A small-molecule ligand and the protein it binds are described below.
Small molecule (SMILES): CSCC[C@H](NC(=O)[C@@H](N)C(C)C)C(=O)N[C@@H](C)C(=O)N1CCC[C@H]1C(=O)N[C@@H](CCCN=C(N)N)C(=O)N[C@H](C(=O)N[C@@H](CC(C)C)C(=O)N[C@@H](Cc1ccccc1)C(=O)N[C@@H](CC(C)C)C(=O)O)[C@@H](C)O

Sequence of chain 1.C:
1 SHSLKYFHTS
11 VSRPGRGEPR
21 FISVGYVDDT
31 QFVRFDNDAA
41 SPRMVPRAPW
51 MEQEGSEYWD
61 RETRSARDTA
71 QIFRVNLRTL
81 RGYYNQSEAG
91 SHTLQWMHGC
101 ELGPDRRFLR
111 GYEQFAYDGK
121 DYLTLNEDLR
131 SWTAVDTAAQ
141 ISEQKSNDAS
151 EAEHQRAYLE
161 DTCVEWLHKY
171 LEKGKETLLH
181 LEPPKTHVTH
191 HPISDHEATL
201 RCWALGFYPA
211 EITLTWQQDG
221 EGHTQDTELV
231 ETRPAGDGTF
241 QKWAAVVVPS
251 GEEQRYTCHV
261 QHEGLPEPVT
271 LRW

Binding-site contacts:
Ligand atom CG contacts residue GLU62 of chain 1.C at 3.4 Å.
Ligand atom CA contacts residue TYR6 of chain 1.C at 3.3 Å (hydrophobic).
Ligand atom OG1 contacts residue TRP96 of chain 1.C at 3.5 Å.
Ligand atom CB contacts residue ASN76 of chain 1.C at 3.4 Å.
Ligand atom CD1 contacts residue SER146 of chain 1.C at 3.5 Å.
Ligand atom N contacts residue TYR170 of chain 1.C at 3.0 Å (h-bond).
Ligand atom O contacts residue TYR6 of chain 1.C at 3.5 Å.
Ligand atom N contacts residue TYR158 of chain 1.C at 3.5 Å.
Ligand atom CA contacts residue GLU62 of chain 1.C at 3.5 Å.
Ligand atom CG1 contacts residue GLU62 of chain 1.C at 3.3 Å.
Ligand atom CZ contacts residue ILE72 of chain 1.C at 3.5 Å (hydrophobic).
Ligand atom C contacts residue LYS145 of chain 1.C at 3.5 Å.
Ligand atom O contacts residue GLU151 of chain 1.C at 3.0 Å (salt-bridge).
Ligand atom CE1 contacts residue ILE72 of chain 1.C at 3.4 Å (hydrophobic).
Ligand atom OG1 contacts residue PHE73 of chain 1.C at 3.5 Å.
Ligand atom O contacts residue SER142 of chain 1.C at 2.9 Å (h-bond).
Ligand atom O contacts residue TYR83 of chain 1.C at 2.9 Å (h-bond).
Ligand atom CG1 contacts residue TRP166 of chain 1.C at 3.5 Å (hydrophobic).
Ligand atom O contacts residue GLN155 of chain 1.C at 2.9 Å (h-bond).
Ligand atom O contacts residue ASN76 of chain 1.C at 2.9 Å (h-bond).
Ligand atom CG contacts residue SER65 of chain 1.C at 3.5 Å.
Ligand atom CG2 contacts residue THR162 of chain 1.C at 3.4 Å.
Ligand atom OXT contacts residue THR79 of chain 1.C at 3.4 Å.
Ligand atom CD contacts residue GLU151 of chain 1.C at 3.2 Å.
Ligand atom CB contacts residue TRP96 of chain 1.C at 3.5 Å (hydrophobic).
Ligand atom N contacts residue TYR6 of chain 1.C at 3.3 Å.
Ligand atom O contacts residue TYR158 of chain 1.C at 2.6 Å (h-bond).
Ligand atom CE contacts residue THR69 of chain 1.C at 3.1 Å.
Ligand atom OXT contacts residue LYS145 of chain 1.C at 2.9 Å (salt-bridge).
Ligand atom N contacts residue GLU62 of chain 1.C at 3.0 Å (salt-bridge).
Ligand atom C contacts residue TYR6 of chain 1.C at 3.4 Å (hydrophobic).
Ligand atom O contacts residue ILE72 of chain 1.C at 3.3 Å.
Ligand atom CA contacts residue ASN76 of chain 1.C at 3.5 Å.
Ligand atom NH1 contacts residue GLU151 of chain 1.C at 2.9 Å (salt-bridge).
Ligand atom CA contacts residue ASN76 of chain 1.C at 3.4 Å.
Ligand atom C contacts residue ASN76 of chain 1.C at 3.4 Å.
Ligand atom CD2 contacts residue GLU151 of chain 1.C at 3.5 Å.
Ligand atom N contacts residue ASN76 of chain 1.C at 2.5 Å (h-bond).
Ligand atom N contacts residue TRP166 of chain 1.C at 3.5 Å.
Ligand atom CB contacts residue GLU62 of chain 1.C at 3.0 Å.